Binding-site contacts:
Ligand atom C4 contacts residue ASN282 of chain 1.C at 4.2 Å.
Ligand atom C8 contacts residue GLU281 of chain 1.C at 4.5 Å.
Ligand atom C1 contacts residue ASN282 of chain 1.C at 1.4 Å.
Ligand atom C5 contacts residue ASN282 of chain 1.C at 3.6 Å.
Ligand atom O5 contacts residue LYS558 of chain 1.A at 4.5 Å.
Ligand atom C6 contacts residue LYS558 of chain 1.A at 3.3 Å.
Ligand atom O5 contacts residue ASN282 of chain 1.C at 2.3 Å (h-bond).
Ligand atom O6 contacts residue LYS558 of chain 1.A at 3.9 Å.
Ligand atom C3 contacts residue ASN282 of chain 1.C at 3.8 Å.
Ligand atom C7 contacts residue ASN282 of chain 1.C at 4.2 Å.
Ligand atom C5 contacts residue LYS558 of chain 1.A at 4.2 Å.
Ligand atom N2 contacts residue ASN282 of chain 1.C at 3.0 Å (h-bond).
Ligand atom C2 contacts residue ASN282 of chain 1.C at 2.5 Å.

This small molecule binds to this protein.
Small molecule (SMILES): CC(=O)N[C@@H]1[C@@H](O)[C@H](O)[C@@H](CO)O[C@H]1O

Sequence of chain 1.A:
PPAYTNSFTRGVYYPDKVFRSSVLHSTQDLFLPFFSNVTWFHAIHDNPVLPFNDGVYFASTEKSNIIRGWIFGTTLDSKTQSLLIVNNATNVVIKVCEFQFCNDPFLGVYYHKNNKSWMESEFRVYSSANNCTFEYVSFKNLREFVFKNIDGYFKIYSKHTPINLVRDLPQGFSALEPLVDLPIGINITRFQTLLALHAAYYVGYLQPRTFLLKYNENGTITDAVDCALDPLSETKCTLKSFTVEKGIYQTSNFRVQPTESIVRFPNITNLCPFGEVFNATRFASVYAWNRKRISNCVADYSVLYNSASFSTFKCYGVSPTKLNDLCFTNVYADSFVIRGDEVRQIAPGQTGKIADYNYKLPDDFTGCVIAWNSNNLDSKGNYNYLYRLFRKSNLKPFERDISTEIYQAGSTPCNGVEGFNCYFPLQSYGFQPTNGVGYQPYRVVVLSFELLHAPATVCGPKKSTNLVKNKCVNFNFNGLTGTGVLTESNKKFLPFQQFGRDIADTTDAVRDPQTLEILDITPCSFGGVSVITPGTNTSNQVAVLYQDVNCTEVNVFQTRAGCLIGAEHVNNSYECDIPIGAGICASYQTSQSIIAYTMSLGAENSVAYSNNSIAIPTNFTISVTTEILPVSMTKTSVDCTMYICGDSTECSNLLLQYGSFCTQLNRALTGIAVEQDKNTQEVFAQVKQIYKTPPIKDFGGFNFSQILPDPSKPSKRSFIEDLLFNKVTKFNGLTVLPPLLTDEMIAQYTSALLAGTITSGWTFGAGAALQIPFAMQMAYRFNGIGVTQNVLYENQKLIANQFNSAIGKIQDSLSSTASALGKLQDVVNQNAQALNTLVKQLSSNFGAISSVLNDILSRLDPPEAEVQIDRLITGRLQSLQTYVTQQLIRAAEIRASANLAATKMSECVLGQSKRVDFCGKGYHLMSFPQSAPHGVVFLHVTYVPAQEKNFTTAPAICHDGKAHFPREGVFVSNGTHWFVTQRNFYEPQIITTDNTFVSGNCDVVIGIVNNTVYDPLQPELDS

Sequence of chain 1.C:
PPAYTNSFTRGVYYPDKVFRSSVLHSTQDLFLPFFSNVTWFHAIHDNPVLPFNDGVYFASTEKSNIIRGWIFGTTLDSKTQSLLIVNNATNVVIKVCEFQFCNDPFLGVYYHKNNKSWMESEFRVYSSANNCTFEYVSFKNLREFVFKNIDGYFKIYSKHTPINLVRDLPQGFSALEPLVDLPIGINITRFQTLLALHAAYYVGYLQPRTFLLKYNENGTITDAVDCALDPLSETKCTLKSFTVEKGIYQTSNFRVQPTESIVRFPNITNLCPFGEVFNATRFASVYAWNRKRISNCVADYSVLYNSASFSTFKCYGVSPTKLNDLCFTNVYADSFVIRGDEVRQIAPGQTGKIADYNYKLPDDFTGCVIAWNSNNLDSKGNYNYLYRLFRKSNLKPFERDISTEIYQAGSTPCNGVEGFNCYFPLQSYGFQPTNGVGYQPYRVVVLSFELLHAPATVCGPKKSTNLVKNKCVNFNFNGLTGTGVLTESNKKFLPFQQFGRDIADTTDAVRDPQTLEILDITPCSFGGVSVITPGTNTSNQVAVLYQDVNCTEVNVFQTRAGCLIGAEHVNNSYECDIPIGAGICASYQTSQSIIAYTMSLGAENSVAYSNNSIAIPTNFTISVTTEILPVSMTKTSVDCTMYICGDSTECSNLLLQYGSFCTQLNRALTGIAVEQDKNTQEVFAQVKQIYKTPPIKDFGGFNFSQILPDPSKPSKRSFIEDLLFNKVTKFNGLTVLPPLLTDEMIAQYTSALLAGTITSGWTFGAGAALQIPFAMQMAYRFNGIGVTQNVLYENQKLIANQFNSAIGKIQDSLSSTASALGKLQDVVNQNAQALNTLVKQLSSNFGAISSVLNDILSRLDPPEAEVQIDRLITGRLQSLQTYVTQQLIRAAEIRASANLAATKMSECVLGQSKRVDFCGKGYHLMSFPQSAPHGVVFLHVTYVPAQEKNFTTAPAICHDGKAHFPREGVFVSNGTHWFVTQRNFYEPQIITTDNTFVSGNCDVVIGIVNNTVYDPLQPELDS